Sequence of chain 1.A:
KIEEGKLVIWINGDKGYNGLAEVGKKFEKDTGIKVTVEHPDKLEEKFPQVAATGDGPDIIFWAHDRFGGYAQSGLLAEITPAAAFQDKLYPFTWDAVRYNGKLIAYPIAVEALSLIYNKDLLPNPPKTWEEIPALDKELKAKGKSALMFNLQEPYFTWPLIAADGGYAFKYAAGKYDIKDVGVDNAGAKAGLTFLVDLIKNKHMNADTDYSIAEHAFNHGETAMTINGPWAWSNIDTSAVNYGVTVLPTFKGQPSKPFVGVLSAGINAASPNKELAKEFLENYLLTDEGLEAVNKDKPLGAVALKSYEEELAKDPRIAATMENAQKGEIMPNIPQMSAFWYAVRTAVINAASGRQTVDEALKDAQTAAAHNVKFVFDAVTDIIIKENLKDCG

A protein and the small-molecule ligand that binds it are described below.
Small molecule (SMILES): OC[C@H]1O[C@H](O[C@H]2[C@H](O)[C@@H](O)[C@@H](O)O[C@@H]2CO)[C@H](O)[C@@H](O)[C@@H]1O

Binding-site contacts:
Ligand atom O2 contacts residue GLU132 of chain 1.A at 2.7 Å (salt-bridge).
Ligand atom C1 contacts residue LYS36 of chain 1.A at 3.5 Å.
Ligand atom C6 contacts residue PRO175 of chain 1.A at 3.8 Å (hydrophobic).
Ligand atom O3 contacts residue TRP361 of chain 1.A at 3.7 Å.
Ligand atom C6 contacts residue TRP361 of chain 1.A at 3.7 Å (hydrophobic).
Ligand atom O6 contacts residue GLU174 of chain 1.A at 2.6 Å (salt-bridge).
Ligand atom C1 contacts residue TRP251 of chain 1.A at 3.9 Å (hydrophobic).
Ligand atom O6 contacts residue TYR176 of chain 1.A at 3.0 Å (h-bond).
Ligand atom O2 contacts residue TRP83 of chain 1.A at 3.0 Å (h-bond).
Ligand atom O3 contacts residue TRP83 of chain 1.A at 3.4 Å (h-bond).
Ligand atom C6 contacts residue GLU174 of chain 1.A at 3.3 Å.
Ligand atom C2 contacts residue GLU132 of chain 1.A at 3.4 Å.
Ligand atom C6 contacts residue ARG365 of chain 1.A at 3.8 Å.
Ligand atom C2 contacts residue TRP83 of chain 1.A at 3.9 Å (hydrophobic).
Ligand atom C4 contacts residue TYR176 of chain 1.A at 3.9 Å (hydrophobic).
Ligand atom O2 contacts residue LYS36 of chain 1.A at 2.8 Å (salt-bridge).
Ligand atom C1 contacts residue ASP35 of chain 1.A at 3.5 Å.
Ligand atom O4 contacts residue TRP83 of chain 1.A at 3.9 Å.
Ligand atom O2 contacts residue ASP86 of chain 1.A at 2.6 Å (salt-bridge).
Ligand atom O4 contacts residue TRP361 of chain 1.A at 3.9 Å.
Ligand atom O1 contacts residue ASN33 of chain 1.A at 3.3 Å (h-bond).
Ligand atom C4 contacts residue TRP361 of chain 1.A at 3.5 Å (hydrophobic).
Ligand atom O1 contacts residue ASP35 of chain 1.A at 3.1 Å (salt-bridge).
Ligand atom O1 contacts residue LYS36 of chain 1.A at 3.0 Å (salt-bridge).
Ligand atom C2 contacts residue ASP86 of chain 1.A at 3.3 Å.
Ligand atom C3 contacts residue TRP83 of chain 1.A at 3.5 Å (hydrophobic).
Ligand atom C3 contacts residue ASP86 of chain 1.A at 3.5 Å.
Ligand atom O6 contacts residue PRO175 of chain 1.A at 3.3 Å.
Ligand atom O3 contacts residue ARG87 of chain 1.A at 2.8 Å (salt-bridge).
Ligand atom C2 contacts residue LYS36 of chain 1.A at 3.7 Å.
Ligand atom O3 contacts residue ASP86 of chain 1.A at 2.6 Å (salt-bridge).
Ligand atom O4 contacts residue ARG365 of chain 1.A at 3.6 Å.
Ligand atom O5 contacts residue TYR176 of chain 1.A at 3.3 Å.
Ligand atom O4 contacts residue ARG87 of chain 1.A at 2.8 Å (salt-bridge).
Ligand atom O2 contacts residue ALA84 of chain 1.A at 3.4 Å.
Ligand atom C6 contacts residue TYR176 of chain 1.A at 3.7 Å (hydrophobic).
Ligand atom O3 contacts residue ALA84 of chain 1.A at 3.3 Å.
Ligand atom C1 contacts residue TYR176 of chain 1.A at 3.5 Å (hydrophobic).
Ligand atom O3 contacts residue GLU132 of chain 1.A at 3.8 Å.
Ligand atom C4 contacts residue ARG87 of chain 1.A at 3.9 Å.